Binding-site contacts:
Ligand atom C5 contacts residue ALA51 of chain 1.A at 3.5 Å (hydrophobic).
Ligand atom C8 contacts residue ASN48 of chain 1.A at 4.4 Å.
Ligand atom O6 contacts residue GLU55 of chain 1.A at 2.8 Å (salt-bridge).
Ligand atom C6 contacts residue ARG306 of chain 1.A at 3.8 Å.
Ligand atom O5 contacts residue ASN48 of chain 1.A at 2.5 Å (h-bond).
Ligand atom O5 contacts residue ALA51 of chain 1.A at 3.1 Å.
Ligand atom C6 contacts residue GLU55 of chain 1.A at 3.2 Å.
Ligand atom O6 contacts residue ARG306 of chain 1.A at 3.1 Å (salt-bridge).
Ligand atom C1 contacts residue ALA51 of chain 1.A at 3.7 Å (hydrophobic).
Ligand atom C3 contacts residue ASN48 of chain 1.A at 3.8 Å.
Ligand atom C2 contacts residue ASN48 of chain 1.A at 2.5 Å.
Ligand atom C5 contacts residue ARG306 of chain 1.A at 4.5 Å.
Ligand atom O5 contacts residue ARG306 of chain 1.A at 3.8 Å.
Ligand atom C5 contacts residue ASN48 of chain 1.A at 3.8 Å.
Ligand atom O6 contacts residue ASN48 of chain 1.A at 4.3 Å.
Ligand atom N2 contacts residue ASN48 of chain 1.A at 2.8 Å (h-bond).
Ligand atom C1 contacts residue ASN48 of chain 1.A at 1.5 Å.
Ligand atom O7 contacts residue ASN48 of chain 1.A at 3.7 Å.
Ligand atom C4 contacts residue ASN48 of chain 1.A at 4.3 Å.
Ligand atom C6 contacts residue ALA51 of chain 1.A at 3.7 Å (hydrophobic).
Ligand atom C7 contacts residue ASN48 of chain 1.A at 3.4 Å.

Sequence of chain 1.A:
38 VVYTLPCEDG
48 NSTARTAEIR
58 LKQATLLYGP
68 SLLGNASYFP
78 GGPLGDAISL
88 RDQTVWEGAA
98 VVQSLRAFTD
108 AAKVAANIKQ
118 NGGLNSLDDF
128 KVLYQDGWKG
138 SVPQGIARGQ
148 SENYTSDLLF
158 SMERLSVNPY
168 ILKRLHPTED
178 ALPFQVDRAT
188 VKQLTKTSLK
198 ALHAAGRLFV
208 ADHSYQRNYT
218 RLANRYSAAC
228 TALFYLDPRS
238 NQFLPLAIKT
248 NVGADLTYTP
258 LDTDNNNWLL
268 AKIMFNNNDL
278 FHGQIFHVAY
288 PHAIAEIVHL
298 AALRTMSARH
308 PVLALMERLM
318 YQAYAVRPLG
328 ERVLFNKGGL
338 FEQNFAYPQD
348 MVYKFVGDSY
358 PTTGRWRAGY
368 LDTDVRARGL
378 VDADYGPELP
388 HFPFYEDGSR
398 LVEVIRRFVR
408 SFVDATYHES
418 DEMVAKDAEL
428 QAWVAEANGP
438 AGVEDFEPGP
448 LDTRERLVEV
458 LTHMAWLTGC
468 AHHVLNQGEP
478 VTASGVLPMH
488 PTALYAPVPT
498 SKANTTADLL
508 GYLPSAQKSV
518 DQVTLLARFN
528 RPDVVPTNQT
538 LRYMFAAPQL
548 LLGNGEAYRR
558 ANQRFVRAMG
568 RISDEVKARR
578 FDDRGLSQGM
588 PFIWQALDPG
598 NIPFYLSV

A small-molecule ligand and the protein it binds are described below.
Small molecule (SMILES): CC(=O)N[C@@H]1[C@@H](O)[C@H](O)[C@@H](CO)O[C@H]1O